Sequence of chain 1.B:
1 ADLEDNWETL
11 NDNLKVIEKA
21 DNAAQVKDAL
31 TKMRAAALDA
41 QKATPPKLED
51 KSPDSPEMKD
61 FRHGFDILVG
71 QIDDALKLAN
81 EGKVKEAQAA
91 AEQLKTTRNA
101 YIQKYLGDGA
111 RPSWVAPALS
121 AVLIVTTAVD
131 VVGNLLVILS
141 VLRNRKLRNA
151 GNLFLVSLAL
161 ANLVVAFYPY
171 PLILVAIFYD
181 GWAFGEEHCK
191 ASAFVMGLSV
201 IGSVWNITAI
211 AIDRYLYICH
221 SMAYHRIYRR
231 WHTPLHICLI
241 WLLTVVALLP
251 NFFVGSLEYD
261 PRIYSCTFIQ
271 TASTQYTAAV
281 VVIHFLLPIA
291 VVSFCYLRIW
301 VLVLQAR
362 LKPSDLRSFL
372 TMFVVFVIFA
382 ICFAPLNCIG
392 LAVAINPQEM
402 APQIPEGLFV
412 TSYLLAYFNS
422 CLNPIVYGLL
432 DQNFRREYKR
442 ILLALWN

A small-molecule ligand and the protein it binds are described below.
Small molecule (SMILES): COc1ccc2[nH]c(-c3ccccc3)c(CCNC(C)=O)c2c1

Binding-site contacts:
Ligand atom O2 contacts residue GLN270 of chain 1.B at 2.6 Å (h-bond).
Ligand atom C14 contacts residue MET196 of chain 1.B at 3.8 Å (hydrophobic).
Ligand atom C16 contacts residue ALA417 of chain 1.B at 3.7 Å (hydrophobic).
Ligand atom O1 contacts residue PHE268 of chain 1.B at 3.7 Å.
Ligand atom O2 contacts residue PHE268 of chain 1.B at 3.8 Å.
Ligand atom C14 contacts residue VAL200 of chain 1.B at 3.7 Å (hydrophobic).
Ligand atom C18 contacts residue LEU387 of chain 1.B at 3.8 Å (hydrophobic).
Ligand atom C1 contacts residue VAL281 of chain 1.B at 3.7 Å (hydrophobic).
Ligand atom C16 contacts residue TYR418 of chain 1.B at 3.8 Å (hydrophobic).
Ligand atom C15 contacts residue TYR418 of chain 1.B at 3.6 Å (hydrophobic).
Ligand atom C8 contacts residue PHE268 of chain 1.B at 3.7 Å (hydrophobic).
Ligand atom C15 contacts residue VAL200 of chain 1.B at 3.7 Å (hydrophobic).
Ligand atom C17 contacts residue ALA417 of chain 1.B at 3.6 Å (hydrophobic).
Ligand atom C8 contacts residue ALA193 of chain 1.B at 3.1 Å (hydrophobic).
Ligand atom C9 contacts residue PHE268 of chain 1.B at 3.8 Å (hydrophobic).
Ligand atom C17 contacts residue PHE384 of chain 1.B at 3.7 Å (hydrophobic).
Ligand atom N2 contacts residue THR267 of chain 1.B at 3.8 Å.
Ligand atom C10 contacts residue ASN251 of chain 1.B at 3.8 Å.
Ligand atom C10 contacts residue PHE268 of chain 1.B at 3.8 Å (hydrophobic).
Ligand atom C11 contacts residue ILE201 of chain 1.B at 3.8 Å (hydrophobic).
Ligand atom C9 contacts residue ASN251 of chain 1.B at 3.8 Å.
Ligand atom C1 contacts residue GLN270 of chain 1.B at 3.9 Å.
Ligand atom C2 contacts residue GLN270 of chain 1.B at 3.6 Å.
Ligand atom C13 contacts residue VAL280 of chain 1.B at 3.5 Å (hydrophobic).
Ligand atom C8 contacts residue GLY197 of chain 1.B at 3.5 Å.
Ligand atom C7 contacts residue GLY197 of chain 1.B at 3.6 Å.
Ligand atom N2 contacts residue GLY197 of chain 1.B at 3.8 Å.
Ligand atom C16 contacts residue TYR414 of chain 1.B at 3.9 Å (hydrophobic).
Ligand atom C13 contacts residue TYR276 of chain 1.B at 3.6 Å (hydrophobic).
Ligand atom C7 contacts residue ALA193 of chain 1.B at 4.0 Å (hydrophobic).
Ligand atom C17 contacts residue TYR414 of chain 1.B at 3.8 Å (hydrophobic).
Ligand atom O1 contacts residue ASN251 of chain 1.B at 2.8 Å (h-bond).
Ligand atom O1 contacts residue TYR276 of chain 1.B at 3.8 Å.
Ligand atom C7 contacts residue PHE268 of chain 1.B at 3.7 Å (hydrophobic).
Ligand atom C12 contacts residue PHE268 of chain 1.B at 3.7 Å (hydrophobic).
Ligand atom C13 contacts residue ASN251 of chain 1.B at 3.7 Å.
Ligand atom C1 contacts residue ASN388 of chain 1.B at 3.5 Å.
Ligand atom C9 contacts residue GLY197 of chain 1.B at 3.9 Å.
Ligand atom C17 contacts residue LEU387 of chain 1.B at 3.7 Å (hydrophobic).
Ligand atom C11 contacts residue PHE268 of chain 1.B at 3.8 Å (hydrophobic).